Sequence of chain 1.B:
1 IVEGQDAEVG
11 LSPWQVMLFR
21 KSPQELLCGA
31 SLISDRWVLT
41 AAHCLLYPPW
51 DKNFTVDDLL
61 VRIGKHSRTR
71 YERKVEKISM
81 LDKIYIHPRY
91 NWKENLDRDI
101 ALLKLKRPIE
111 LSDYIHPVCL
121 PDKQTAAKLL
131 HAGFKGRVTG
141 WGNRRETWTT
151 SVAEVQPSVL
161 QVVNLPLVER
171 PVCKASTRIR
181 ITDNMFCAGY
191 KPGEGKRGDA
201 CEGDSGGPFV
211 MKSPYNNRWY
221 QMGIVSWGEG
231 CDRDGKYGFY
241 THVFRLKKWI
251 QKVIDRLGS

A protein and the small-molecule ligand that binds it are described below.
Small molecule (SMILES): CC(=O)N[C@H]1[C@H](O[C@H]2[C@H](O)[C@@H](NC(C)=O)CO[C@@H]2CO)O[C@H](CO)[C@@H](O)[C@@H]1O

Binding-site contacts:
Ligand atom C5 contacts residue ASN53 of chain 1.B at 3.6 Å.
Ligand atom C8 contacts residue ILE84 of chain 1.B at 3.9 Å (hydrophobic).
Ligand atom C6 contacts residue ASN53 of chain 1.B at 4.2 Å.
Ligand atom C7 contacts residue THR55 of chain 1.B at 3.6 Å.
Ligand atom C8 contacts residue ILE86 of chain 1.B at 3.9 Å (hydrophobic).
Ligand atom O7 contacts residue ILE86 of chain 1.B at 4.2 Å.
Ligand atom C4 contacts residue ASN53 of chain 1.B at 4.2 Å.
Ligand atom C2 contacts residue ASN53 of chain 1.B at 2.5 Å.
Ligand atom C7 contacts residue ILE84 of chain 1.B at 4.2 Å (hydrophobic).
Ligand atom O7 contacts residue THR55 of chain 1.B at 3.0 Å.
Ligand atom C7 contacts residue ASN53 of chain 1.B at 3.1 Å.
Ligand atom O6 contacts residue ASN53 of chain 1.B at 3.9 Å.
Ligand atom N2 contacts residue ASN53 of chain 1.B at 3.0 Å (h-bond).
Ligand atom O6 contacts residue LEU46 of chain 1.B at 3.9 Å.
Ligand atom C8 contacts residue ASN53 of chain 1.B at 4.3 Å.
Ligand atom C1 contacts residue ASN53 of chain 1.B at 1.4 Å.
Ligand atom C3 contacts residue ASN53 of chain 1.B at 3.8 Å.
Ligand atom O7 contacts residue ILE84 of chain 1.B at 4.2 Å.
Ligand atom O5 contacts residue ASN53 of chain 1.B at 2.4 Å (h-bond).
Ligand atom O7 contacts residue PHE54 of chain 1.B at 3.6 Å.
Ligand atom C8 contacts residue THR55 of chain 1.B at 4.0 Å.
Ligand atom O7 contacts residue ASN53 of chain 1.B at 2.8 Å (h-bond).